Sequence of chain 1.D:
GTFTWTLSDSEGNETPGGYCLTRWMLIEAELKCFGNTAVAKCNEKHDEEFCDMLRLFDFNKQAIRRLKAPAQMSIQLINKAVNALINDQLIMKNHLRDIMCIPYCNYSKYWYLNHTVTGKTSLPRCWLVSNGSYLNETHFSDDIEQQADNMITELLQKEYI

Sequence of chain 1.C:
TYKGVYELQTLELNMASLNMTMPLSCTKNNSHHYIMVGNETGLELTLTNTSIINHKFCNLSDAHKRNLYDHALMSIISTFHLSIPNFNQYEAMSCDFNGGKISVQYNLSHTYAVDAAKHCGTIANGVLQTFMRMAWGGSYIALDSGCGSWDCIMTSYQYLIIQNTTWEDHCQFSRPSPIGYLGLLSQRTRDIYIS

Binding-site contacts:
Ligand atom C2 contacts residue GLN231 of chain 1.C at 4.1 Å.
Ligand atom N2 contacts residue ARG234 of chain 1.C at 4.0 Å.
Ligand atom C6 contacts residue GLY132 of chain 1.D at 3.3 Å.
Ligand atom O6 contacts residue TYR134 of chain 1.D at 3.5 Å.
Ligand atom O3 contacts residue SER233 of chain 1.C at 3.7 Å.
Ligand atom O3 contacts residue PHE232 of chain 1.C at 3.7 Å.
Ligand atom C3 contacts residue TYR134 of chain 1.D at 4.1 Å (hydrophobic).
Ligand atom O5 contacts residue TYR134 of chain 1.D at 4.1 Å.
Ligand atom C8 contacts residue SER233 of chain 1.C at 3.3 Å.
Ligand atom C3 contacts residue CYS230 of chain 1.C at 4.0 Å (hydrophobic).
Ligand atom C1 contacts residue TYR134 of chain 1.D at 3.9 Å (hydrophobic).
Ligand atom O6 contacts residue GLY132 of chain 1.D at 3.9 Å.
Ligand atom C2 contacts residue ASN106 of chain 1.D at 2.5 Å.
Ligand atom O3 contacts residue CYS230 of chain 1.C at 3.1 Å (h-bond).
Ligand atom C3 contacts residue ASN106 of chain 1.D at 3.9 Å.
Ligand atom C5 contacts residue TYR134 of chain 1.D at 3.6 Å (hydrophobic).
Ligand atom O3 contacts residue GLN231 of chain 1.C at 2.8 Å (h-bond).
Ligand atom O5 contacts residue ASN106 of chain 1.D at 2.5 Å (h-bond).
Ligand atom O3 contacts residue GLN231 of chain 1.C at 3.8 Å.
Ligand atom O3 contacts residue HIS229 of chain 1.C at 3.0 Å (h-bond).
Ligand atom C8 contacts residue ARG234 of chain 1.C at 3.4 Å.
Ligand atom O7 contacts residue ARG234 of chain 1.C at 3.1 Å (salt-bridge).
Ligand atom C8 contacts residue ASN106 of chain 1.D at 3.1 Å.
Ligand atom C7 contacts residue ASN106 of chain 1.D at 3.7 Å.
Ligand atom O7 contacts residue SER233 of chain 1.C at 3.5 Å.
Ligand atom C7 contacts residue ARG234 of chain 1.C at 3.7 Å.
Ligand atom O5 contacts residue VAL129 of chain 1.D at 3.9 Å.
Ligand atom O3 contacts residue ARG234 of chain 1.C at 3.1 Å (salt-bridge).
Ligand atom N2 contacts residue SER108 of chain 1.D at 3.8 Å.
Ligand atom N2 contacts residue SER233 of chain 1.C at 3.7 Å.
Ligand atom N2 contacts residue ASN106 of chain 1.D at 2.8 Å (h-bond).
Ligand atom O2 contacts residue GLN231 of chain 1.C at 3.5 Å.
Ligand atom C1 contacts residue SER108 of chain 1.D at 3.8 Å.
Ligand atom O2 contacts residue GLN231 of chain 1.C at 3.2 Å (h-bond).
Ligand atom C6 contacts residue TYR134 of chain 1.D at 3.9 Å (hydrophobic).
Ligand atom C2 contacts residue GLN231 of chain 1.C at 3.9 Å.
Ligand atom C5 contacts residue ASN106 of chain 1.D at 3.9 Å.
Ligand atom C8 contacts residue SER236 of chain 1.C at 4.0 Å.
Ligand atom C7 contacts residue SER233 of chain 1.C at 4.1 Å.
Ligand atom C1 contacts residue ASN106 of chain 1.D at 1.5 Å.

This small molecule binds to this protein.
Small molecule (SMILES): CC(=O)N[C@H]1[C@H](O[C@H]2[C@H](O)[C@@H](NC(C)=O)CO[C@@H]2CO)O[C@H](CO)[C@@H](O[C@@H]2O[C@H](CO[C@H]3O[C@H](CO)[C@@H](O)[C@H](O)[C@@H]3O)[C@@H](O)[C@H](O[C@H]3O[C@H](CO)[C@@H](O)[C@H](O)[C@@H]3O)[C@@H]2O)[C@@H]1O